Sequence of chain 2.B:
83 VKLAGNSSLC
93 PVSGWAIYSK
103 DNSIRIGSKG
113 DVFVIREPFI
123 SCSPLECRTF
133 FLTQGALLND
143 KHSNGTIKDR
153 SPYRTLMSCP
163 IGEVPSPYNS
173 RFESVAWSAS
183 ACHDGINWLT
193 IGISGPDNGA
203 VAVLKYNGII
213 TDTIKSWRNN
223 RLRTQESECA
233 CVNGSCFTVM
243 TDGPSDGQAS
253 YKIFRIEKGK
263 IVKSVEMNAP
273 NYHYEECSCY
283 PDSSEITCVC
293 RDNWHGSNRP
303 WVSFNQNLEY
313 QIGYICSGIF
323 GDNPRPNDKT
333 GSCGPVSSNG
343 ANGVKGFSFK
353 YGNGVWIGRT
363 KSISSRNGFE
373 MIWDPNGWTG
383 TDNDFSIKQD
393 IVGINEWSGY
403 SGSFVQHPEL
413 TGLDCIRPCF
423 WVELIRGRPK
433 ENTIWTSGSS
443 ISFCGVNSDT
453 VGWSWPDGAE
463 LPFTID

A protein and the small-molecule ligand that binds it are described below.
Small molecule (SMILES): CC(=O)N[C@@H]1[C@@H](O)[C@H](O)[C@@H](CO)O[C@H]1O

Binding-site contacts:
Ligand atom O5 contacts residue LYS84 of chain 2.B at 3.5 Å (salt-bridge).
Ligand atom C6 contacts residue LYS84 of chain 2.B at 3.3 Å.
Ligand atom C4 contacts residue ASN235 of chain 2.B at 4.0 Å.
Ligand atom C3 contacts residue ASN235 of chain 2.B at 3.8 Å.
Ligand atom C7 contacts residue ASN235 of chain 2.B at 3.4 Å.
Ligand atom C8 contacts residue ASN235 of chain 2.B at 3.4 Å.
Ligand atom C8 contacts residue GLN308 of chain 2.B at 3.5 Å.
Ligand atom O5 contacts residue ASN235 of chain 2.B at 2.3 Å (h-bond).
Ligand atom O7 contacts residue GLN308 of chain 2.B at 4.3 Å.
Ligand atom C7 contacts residue GLN308 of chain 2.B at 4.3 Å.
Ligand atom C2 contacts residue ASN235 of chain 2.B at 2.6 Å.
Ligand atom O7 contacts residue ASN235 of chain 2.B at 4.2 Å.
Ligand atom C5 contacts residue ASN235 of chain 2.B at 3.4 Å.
Ligand atom C6 contacts residue ASN235 of chain 2.B at 3.7 Å.
Ligand atom O6 contacts residue ASN235 of chain 2.B at 4.0 Å.
Ligand atom N2 contacts residue ASN235 of chain 2.B at 3.1 Å (h-bond).
Ligand atom C1 contacts residue ASN235 of chain 2.B at 1.4 Å.
Ligand atom C5 contacts residue LYS84 of chain 2.B at 3.3 Å.